Sequence of chain 2.A:
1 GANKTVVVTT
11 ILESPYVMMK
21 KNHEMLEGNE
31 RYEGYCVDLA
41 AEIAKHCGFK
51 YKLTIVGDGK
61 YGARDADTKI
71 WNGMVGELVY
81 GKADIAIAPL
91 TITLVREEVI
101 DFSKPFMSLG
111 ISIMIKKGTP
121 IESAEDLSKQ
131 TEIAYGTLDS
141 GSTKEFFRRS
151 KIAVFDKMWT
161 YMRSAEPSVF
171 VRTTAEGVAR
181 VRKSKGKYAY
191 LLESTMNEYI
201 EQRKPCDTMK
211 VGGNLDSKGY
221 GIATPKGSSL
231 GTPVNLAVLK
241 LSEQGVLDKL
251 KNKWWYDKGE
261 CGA

The small molecule below binds the protein below.
Small molecule (SMILES): N[C@@H](CCC(=O)O)C(=O)O

Binding-site contacts:
Ligand atom N contacts residue SER142 of chain 2.A at 4.2 Å.
Ligand atom CD contacts residue GLU193 of chain 2.A at 4.0 Å.
Ligand atom OE2 contacts residue THR143 of chain 2.A at 3.2 Å (h-bond).
Ligand atom CA contacts residue THR91 of chain 2.A at 3.4 Å.
Ligand atom C contacts residue TYR61 of chain 2.A at 3.7 Å (hydrophobic).
Ligand atom C contacts residue ARG96 of chain 2.A at 3.5 Å.
Ligand atom CB contacts residue GLU193 of chain 2.A at 4.0 Å.
Ligand atom OE2 contacts residue SER142 of chain 2.A at 3.3 Å (h-bond).
Ligand atom CG contacts residue GLU193 of chain 2.A at 3.6 Å.
Ligand atom N contacts residue PRO89 of chain 2.A at 2.9 Å (h-bond).
Ligand atom OE1 contacts residue GLU193 of chain 2.A at 3.9 Å.
Ligand atom CG contacts residue LEU138 of chain 2.A at 3.8 Å (hydrophobic).
Ligand atom CB contacts residue LEU138 of chain 2.A at 4.1 Å (hydrophobic).
Ligand atom CG contacts residue TYR61 of chain 2.A at 4.2 Å (hydrophobic).
Ligand atom CA contacts residue PRO89 of chain 2.A at 4.1 Å (hydrophobic).
Ligand atom CA contacts residue TYR61 of chain 2.A at 4.1 Å (hydrophobic).
Ligand atom N contacts residue TYR220 of chain 2.A at 3.6 Å.
Ligand atom C contacts residue THR91 of chain 2.A at 3.7 Å.
Ligand atom CD contacts residue THR143 of chain 2.A at 3.2 Å.
Ligand atom CA contacts residue GLU193 of chain 2.A at 3.3 Å.
Ligand atom OXT contacts residue THR91 of chain 2.A at 3.0 Å (h-bond).
Ligand atom OXT contacts residue TYR61 of chain 2.A at 3.5 Å.
Ligand atom O contacts residue SER142 of chain 2.A at 2.9 Å (h-bond).
Ligand atom N contacts residue THR91 of chain 2.A at 2.9 Å (h-bond).
Ligand atom O contacts residue GLY141 of chain 2.A at 3.2 Å.
Ligand atom OE2 contacts residue GLY141 of chain 2.A at 3.7 Å.
Ligand atom O contacts residue ARG96 of chain 2.A at 2.8 Å (salt-bridge).
Ligand atom CA contacts residue SER142 of chain 2.A at 3.4 Å.
Ligand atom CB contacts residue TYR61 of chain 2.A at 3.5 Å (hydrophobic).
Ligand atom OXT contacts residue PRO89 of chain 2.A at 3.7 Å.
Ligand atom OXT contacts residue ARG96 of chain 2.A at 2.8 Å (salt-bridge).
Ligand atom CD contacts residue LEU138 of chain 2.A at 4.0 Å (hydrophobic).
Ligand atom OE1 contacts residue THR143 of chain 2.A at 2.7 Å (h-bond).
Ligand atom N contacts residue TYR61 of chain 2.A at 4.1 Å.
Ligand atom OXT contacts residue SER142 of chain 2.A at 4.1 Å.
Ligand atom OXT contacts residue LEU90 of chain 2.A at 3.7 Å.
Ligand atom C contacts residue SER142 of chain 2.A at 3.5 Å.
Ligand atom OE2 contacts residue LEU138 of chain 2.A at 4.2 Å.
Ligand atom O contacts residue TYR61 of chain 2.A at 3.4 Å.
Ligand atom N contacts residue GLU193 of chain 2.A at 2.7 Å (salt-bridge).